Binding-site contacts:
Ligand atom CD contacts residue ASP273 of chain 1.A at 3.4 Å.
Ligand atom O contacts residue PHE278 of chain 1.A at 3.5 Å.
Ligand atom NH2 contacts residue GLU51 of chain 1.A at 3.6 Å.
Ligand atom NH2 contacts residue ASN147 of chain 1.A at 3.0 Å (h-bond).
Ligand atom CG2 contacts residue TYR281 of chain 1.A at 3.7 Å (hydrophobic).
Ligand atom NH1 contacts residue GLY52 of chain 1.A at 3.7 Å.
Ligand atom NZ contacts residue ASP268 of chain 1.A at 2.7 Å (salt-bridge).
Ligand atom CB contacts residue HIS210 of chain 1.A at 3.6 Å.
Ligand atom N contacts residue PHE278 of chain 1.A at 3.8 Å.
Ligand atom CE contacts residue ASP266 of chain 1.A at 3.4 Å.
Ligand atom CD contacts residue ASP268 of chain 1.A at 3.7 Å.
Ligand atom N contacts residue GLU172 of chain 1.A at 2.7 Å (salt-bridge).
Ligand atom C contacts residue GLN277 of chain 1.A at 3.7 Å.
Ligand atom O contacts residue GLN277 of chain 1.A at 3.3 Å (h-bond).
Ligand atom NH1 contacts residue VAL53 of chain 1.A at 3.4 Å (h-bond).
Ligand atom O contacts residue TYR281 of chain 1.A at 3.4 Å (h-bond).
Ligand atom NH2 contacts residue GLY52 of chain 1.A at 3.7 Å.
Ligand atom CD contacts residue GLY272 of chain 1.A at 3.8 Å.
Ligand atom CB contacts residue GLU172 of chain 1.A at 3.3 Å.
Ligand atom CA contacts residue TYR281 of chain 1.A at 3.7 Å (hydrophobic).
Ligand atom O contacts residue ALA146 of chain 1.A at 3.5 Å.
Ligand atom NZ contacts residue ASP266 of chain 1.A at 2.8 Å (salt-bridge).
Ligand atom NE2 contacts residue ASP273 of chain 1.A at 2.6 Å (salt-bridge).
Ligand atom CB contacts residue GLY212 of chain 1.A at 3.7 Å.
Ligand atom CB contacts residue PHE278 of chain 1.A at 3.8 Å (hydrophobic).
Ligand atom CG2 contacts residue LEU269 of chain 1.A at 3.6 Å (hydrophobic).
Ligand atom CG2 contacts residue ASP208 of chain 1.A at 3.5 Å.
Ligand atom CZ contacts residue ASN147 of chain 1.A at 3.4 Å.
Ligand atom OE1 contacts residue GLY272 of chain 1.A at 3.5 Å.
Ligand atom NH2 contacts residue ALA146 of chain 1.A at 3.8 Å.
Ligand atom CB contacts residue ASP208 of chain 1.A at 3.7 Å.
Ligand atom CA contacts residue GLN277 of chain 1.A at 3.8 Å.
Ligand atom OE1 contacts residue ASP273 of chain 1.A at 3.0 Å (salt-bridge).
Ligand atom NH1 contacts residue ASN147 of chain 1.A at 2.9 Å (h-bond).
Ligand atom CZ contacts residue VAL53 of chain 1.A at 3.7 Å (hydrophobic).
Ligand atom C contacts residue GLN277 of chain 1.A at 3.8 Å.
Ligand atom O contacts residue GLN277 of chain 1.A at 2.8 Å (h-bond).
Ligand atom CE contacts residue ASP268 of chain 1.A at 3.2 Å.
Ligand atom CA contacts residue GLU172 of chain 1.A at 3.5 Å.
Ligand atom OG1 contacts residue ASP208 of chain 1.A at 2.9 Å (salt-bridge).

Sequence of chain 1.A:
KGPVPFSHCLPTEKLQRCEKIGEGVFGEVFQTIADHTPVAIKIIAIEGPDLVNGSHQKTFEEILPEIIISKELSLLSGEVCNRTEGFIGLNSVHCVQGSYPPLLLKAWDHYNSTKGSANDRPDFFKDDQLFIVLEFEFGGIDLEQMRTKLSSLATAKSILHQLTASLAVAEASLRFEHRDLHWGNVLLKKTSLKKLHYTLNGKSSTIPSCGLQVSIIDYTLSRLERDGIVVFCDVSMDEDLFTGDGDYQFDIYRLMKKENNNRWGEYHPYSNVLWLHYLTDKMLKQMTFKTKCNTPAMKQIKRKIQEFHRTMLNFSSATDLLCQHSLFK

This protein binds this small molecule.
Small molecule (SMILES): C[C@H](N)C(=O)N[C@@H](CCCN=C(N)N)C(=O)N[C@H](C(=O)N[C@@H](CCCCN)C(=O)N[C@@H](CCC(N)=O)C(=O)N[C@H](C(=O)N[C@@H](C)C=O)[C@@H](C)O)[C@@H](C)O